Sequence of chain 1.A:
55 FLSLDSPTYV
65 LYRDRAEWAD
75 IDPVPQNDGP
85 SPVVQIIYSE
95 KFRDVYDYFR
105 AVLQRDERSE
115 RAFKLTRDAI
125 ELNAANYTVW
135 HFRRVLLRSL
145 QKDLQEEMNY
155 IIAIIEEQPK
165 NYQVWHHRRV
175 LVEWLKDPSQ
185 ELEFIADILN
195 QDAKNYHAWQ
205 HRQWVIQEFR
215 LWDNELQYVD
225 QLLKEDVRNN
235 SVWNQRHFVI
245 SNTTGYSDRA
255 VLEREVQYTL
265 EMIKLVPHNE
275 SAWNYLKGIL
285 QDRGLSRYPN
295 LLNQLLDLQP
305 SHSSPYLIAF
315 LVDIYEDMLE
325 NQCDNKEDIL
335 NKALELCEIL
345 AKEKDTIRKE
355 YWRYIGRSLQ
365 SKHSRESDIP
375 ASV

A small-molecule ligand and the protein it binds are described below.
Small molecule (SMILES): CC[C@H](C)[C@H](NC(=O)[C@@H](N)C(C)C)C(=O)N[C@H](C=O)CCSC

Sequence of chain 1.B:
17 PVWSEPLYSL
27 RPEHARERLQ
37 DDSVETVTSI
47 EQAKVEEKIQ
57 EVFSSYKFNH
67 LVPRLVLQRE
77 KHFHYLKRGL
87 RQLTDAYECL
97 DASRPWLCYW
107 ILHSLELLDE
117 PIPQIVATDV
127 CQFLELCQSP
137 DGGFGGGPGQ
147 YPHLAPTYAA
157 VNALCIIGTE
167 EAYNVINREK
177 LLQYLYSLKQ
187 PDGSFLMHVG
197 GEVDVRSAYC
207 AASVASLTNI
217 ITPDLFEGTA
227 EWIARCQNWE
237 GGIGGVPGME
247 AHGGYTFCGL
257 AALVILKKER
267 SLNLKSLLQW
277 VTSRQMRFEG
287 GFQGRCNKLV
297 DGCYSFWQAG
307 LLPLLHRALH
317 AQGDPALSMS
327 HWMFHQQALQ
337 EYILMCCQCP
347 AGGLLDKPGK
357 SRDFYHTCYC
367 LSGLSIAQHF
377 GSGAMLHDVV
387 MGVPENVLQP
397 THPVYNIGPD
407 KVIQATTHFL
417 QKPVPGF

Binding-site contacts:
Ligand atom CD1 contacts residue FPP1 of chain 1.E at 3.9 Å.
Ligand atom CA contacts residue ARG202 of chain 1.B at 3.7 Å.
Ligand atom CG contacts residue SER99 of chain 1.B at 4.1 Å.
Ligand atom O contacts residue FPP1 of chain 1.E at 3.6 Å.
Ligand atom CG2 contacts residue FPP1 of chain 1.E at 3.7 Å.
Ligand atom CD1 contacts residue TRP102 of chain 1.B at 3.9 Å (hydrophobic).
Ligand atom CD1 contacts residue TYR361 of chain 1.B at 4.2 Å (hydrophobic).
Ligand atom CB contacts residue FPP1 of chain 1.E at 4.2 Å.
Ligand atom SD contacts residue ALA151 of chain 1.B at 3.9 Å.
Ligand atom N contacts residue TYR166 of chain 1.A at 3.9 Å.
Ligand atom SD contacts residue TRP102 of chain 1.B at 3.5 Å (h-bond).
Ligand atom CG contacts residue HIS149 of chain 1.B at 4.1 Å.
Ligand atom CE contacts residue PRO152 of chain 1.B at 3.7 Å (hydrophobic).
Ligand atom CG2 contacts residue TYR361 of chain 1.B at 3.8 Å (hydrophobic).
Ligand atom N contacts residue ARG202 of chain 1.B at 4.2 Å.
Ligand atom O contacts residue GLN167 of chain 1.A at 3.8 Å.
Ligand atom O contacts residue TYR166 of chain 1.A at 3.9 Å.
Ligand atom CE contacts residue HIS149 of chain 1.B at 3.7 Å.
Ligand atom O contacts residue TYR166 of chain 1.A at 3.9 Å.
Ligand atom CB contacts residue LYS164 of chain 1.A at 4.3 Å.
Ligand atom CE contacts residue ALA98 of chain 1.B at 3.4 Å (hydrophobic).
Ligand atom SD contacts residue ALA98 of chain 1.B at 3.7 Å.
Ligand atom CB contacts residue SER99 of chain 1.B at 4.2 Å.
Ligand atom C contacts residue TYR166 of chain 1.A at 3.8 Å (hydrophobic).
Ligand atom CG contacts residue TRP102 of chain 1.B at 4.2 Å (hydrophobic).
Ligand atom SD contacts residue PRO152 of chain 1.B at 4.0 Å.
Ligand atom C contacts residue ARG202 of chain 1.B at 4.1 Å.
Ligand atom O contacts residue TYR166 of chain 1.A at 3.8 Å.
Ligand atom CE contacts residue TYR131 of chain 1.A at 3.5 Å (hydrophobic).
Ligand atom O contacts residue FPP1 of chain 1.E at 4.1 Å.
Ligand atom CA contacts residue TYR166 of chain 1.A at 4.2 Å (hydrophobic).
Ligand atom C contacts residue GLN167 of chain 1.A at 3.9 Å.
Ligand atom C contacts residue TYR166 of chain 1.A at 3.5 Å (hydrophobic).
Ligand atom CE contacts residue SER99 of chain 1.B at 4.1 Å.
Ligand atom CA contacts residue TYR166 of chain 1.A at 4.1 Å (hydrophobic).
Ligand atom O contacts residue ARG202 of chain 1.B at 3.0 Å (salt-bridge).
Ligand atom CG contacts residue ALA151 of chain 1.B at 3.7 Å (hydrophobic).
Ligand atom C contacts residue ARG202 of chain 1.B at 3.8 Å.
Ligand atom CD1 contacts residue TRP106 of chain 1.B at 4.2 Å (hydrophobic).
Ligand atom SD contacts residue SER99 of chain 1.B at 3.0 Å (h-bond).